Sequence of chain 30.O:
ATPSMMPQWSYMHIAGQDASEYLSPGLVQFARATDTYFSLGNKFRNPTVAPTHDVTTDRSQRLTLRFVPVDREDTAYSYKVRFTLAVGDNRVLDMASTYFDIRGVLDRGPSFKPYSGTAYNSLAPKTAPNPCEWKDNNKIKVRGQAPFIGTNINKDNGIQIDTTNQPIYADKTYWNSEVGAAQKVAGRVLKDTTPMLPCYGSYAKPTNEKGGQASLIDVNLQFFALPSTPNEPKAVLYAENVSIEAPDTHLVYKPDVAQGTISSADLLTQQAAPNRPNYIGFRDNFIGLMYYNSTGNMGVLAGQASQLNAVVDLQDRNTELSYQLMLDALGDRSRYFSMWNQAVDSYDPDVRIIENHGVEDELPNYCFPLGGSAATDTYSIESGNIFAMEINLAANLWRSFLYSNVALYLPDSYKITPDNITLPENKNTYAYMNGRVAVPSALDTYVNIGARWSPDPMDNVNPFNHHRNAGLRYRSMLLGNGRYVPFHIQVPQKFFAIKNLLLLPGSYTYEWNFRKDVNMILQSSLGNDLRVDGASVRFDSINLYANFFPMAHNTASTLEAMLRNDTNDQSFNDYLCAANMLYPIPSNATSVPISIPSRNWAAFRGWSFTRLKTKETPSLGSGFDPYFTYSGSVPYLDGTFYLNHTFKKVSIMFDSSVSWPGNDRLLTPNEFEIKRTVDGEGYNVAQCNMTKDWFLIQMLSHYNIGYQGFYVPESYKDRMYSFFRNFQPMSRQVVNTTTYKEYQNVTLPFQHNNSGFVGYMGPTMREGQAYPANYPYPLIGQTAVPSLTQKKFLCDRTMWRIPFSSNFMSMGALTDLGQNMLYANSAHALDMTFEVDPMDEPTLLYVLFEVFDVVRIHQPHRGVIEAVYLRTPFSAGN

Sequence of chain 30.N:
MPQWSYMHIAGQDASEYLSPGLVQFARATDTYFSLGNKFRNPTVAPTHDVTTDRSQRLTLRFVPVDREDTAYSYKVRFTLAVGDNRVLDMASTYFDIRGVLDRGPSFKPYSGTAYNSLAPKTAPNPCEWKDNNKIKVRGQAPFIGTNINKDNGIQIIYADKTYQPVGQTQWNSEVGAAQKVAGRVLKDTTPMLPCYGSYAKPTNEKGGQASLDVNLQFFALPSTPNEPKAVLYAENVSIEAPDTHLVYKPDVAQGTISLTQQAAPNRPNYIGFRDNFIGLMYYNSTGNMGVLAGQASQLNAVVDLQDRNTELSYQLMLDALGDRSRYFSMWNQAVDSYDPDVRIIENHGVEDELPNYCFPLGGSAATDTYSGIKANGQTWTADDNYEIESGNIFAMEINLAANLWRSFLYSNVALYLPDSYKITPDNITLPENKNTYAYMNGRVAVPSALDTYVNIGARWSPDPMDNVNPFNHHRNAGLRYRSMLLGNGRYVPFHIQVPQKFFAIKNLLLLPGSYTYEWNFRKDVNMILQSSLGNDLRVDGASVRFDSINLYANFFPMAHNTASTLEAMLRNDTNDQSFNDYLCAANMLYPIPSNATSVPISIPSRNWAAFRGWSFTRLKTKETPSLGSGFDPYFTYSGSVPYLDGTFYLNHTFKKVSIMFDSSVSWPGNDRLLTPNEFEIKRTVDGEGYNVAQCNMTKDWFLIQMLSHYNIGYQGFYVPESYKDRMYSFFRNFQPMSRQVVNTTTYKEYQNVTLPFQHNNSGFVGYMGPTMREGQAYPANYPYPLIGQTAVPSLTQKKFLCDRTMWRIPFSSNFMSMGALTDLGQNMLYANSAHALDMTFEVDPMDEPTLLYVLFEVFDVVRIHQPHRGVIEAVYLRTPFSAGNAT

Sequence of chain 30.P:
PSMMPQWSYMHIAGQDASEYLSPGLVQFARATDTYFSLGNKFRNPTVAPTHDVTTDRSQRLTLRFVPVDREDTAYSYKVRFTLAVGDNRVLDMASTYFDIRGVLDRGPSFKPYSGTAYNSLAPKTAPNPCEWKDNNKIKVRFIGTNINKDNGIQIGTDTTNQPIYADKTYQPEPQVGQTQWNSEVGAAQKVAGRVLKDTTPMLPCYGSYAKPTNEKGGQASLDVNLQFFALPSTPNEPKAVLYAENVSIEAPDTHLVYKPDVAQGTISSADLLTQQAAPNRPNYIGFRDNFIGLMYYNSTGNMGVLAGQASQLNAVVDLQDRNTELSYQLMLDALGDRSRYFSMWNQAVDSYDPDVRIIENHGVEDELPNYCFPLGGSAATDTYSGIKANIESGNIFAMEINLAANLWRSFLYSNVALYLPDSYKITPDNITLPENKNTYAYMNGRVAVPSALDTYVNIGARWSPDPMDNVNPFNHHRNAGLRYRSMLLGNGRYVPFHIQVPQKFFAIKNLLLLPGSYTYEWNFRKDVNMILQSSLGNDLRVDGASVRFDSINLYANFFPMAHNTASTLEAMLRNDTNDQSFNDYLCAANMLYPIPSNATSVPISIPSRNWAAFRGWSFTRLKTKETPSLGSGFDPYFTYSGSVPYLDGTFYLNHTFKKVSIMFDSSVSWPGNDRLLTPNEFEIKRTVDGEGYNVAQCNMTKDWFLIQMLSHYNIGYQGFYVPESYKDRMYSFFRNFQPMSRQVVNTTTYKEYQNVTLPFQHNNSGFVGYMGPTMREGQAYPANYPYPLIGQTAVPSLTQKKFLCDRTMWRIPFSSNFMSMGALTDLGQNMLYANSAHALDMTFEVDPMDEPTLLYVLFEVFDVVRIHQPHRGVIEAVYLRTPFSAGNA

The small molecule below binds the protein below.
Small molecule (SMILES): CSCC[C@H](NC(=O)[C@H](Cc1ccccc1)NC(=O)[C@H]1CCCN1C(=O)[C@@H](N)CCCN=C(N)N)C(=O)NCC(=O)N[C@@H](C=O)[C@@H](C)O

Binding-site contacts:
Ligand atom CA contacts residue PRO52 of chain 30.O at 4.1 Å (hydrophobic).
Ligand atom CB contacts residue PRO48 of chain 30.O at 3.9 Å (hydrophobic).
Ligand atom N contacts residue VAL50 of chain 30.O at 4.2 Å.
Ligand atom NH1 contacts residue MET606 of chain 30.O at 4.0 Å.
Ligand atom O contacts residue PRO48 of chain 30.O at 3.4 Å.
Ligand atom OG1 contacts residue PRO48 of chain 30.O at 3.1 Å.
Ligand atom CE2 contacts residue ASP55 of chain 30.O at 3.6 Å.
Ligand atom CZ contacts residue PHE31 of chain 30.N at 4.3 Å (hydrophobic).
Ligand atom O contacts residue THR49 of chain 30.O at 4.2 Å.
Ligand atom O contacts residue ALA34 of chain 30.N at 4.1 Å.
Ligand atom CG contacts residue TYR38 of chain 30.N at 3.7 Å (hydrophobic).
Ligand atom C contacts residue VAL50 of chain 30.O at 3.6 Å (hydrophobic).
Ligand atom CB contacts residue VAL56 of chain 30.O at 4.2 Å (hydrophobic).
Ligand atom CD1 contacts residue TYR38 of chain 30.N at 4.4 Å (hydrophobic).
Ligand atom O contacts residue VAL50 of chain 30.O at 3.7 Å.
Ligand atom CD1 contacts residue ALA34 of chain 30.N at 4.3 Å (hydrophobic).
Ligand atom CB contacts residue THR49 of chain 30.O at 4.0 Å.
Ligand atom CD2 contacts residue TYR38 of chain 30.N at 3.8 Å (hydrophobic).
Ligand atom CA contacts residue PRO48 of chain 30.O at 4.2 Å (hydrophobic).
Ligand atom CD2 contacts residue VAL56 of chain 30.O at 3.8 Å (hydrophobic).
Ligand atom CD2 contacts residue HIS54 of chain 30.O at 4.4 Å.
Ligand atom CB contacts residue TYR38 of chain 30.N at 3.6 Å (hydrophobic).
Ligand atom CD2 contacts residue ASP55 of chain 30.O at 3.8 Å.
Ligand atom CA contacts residue VAL50 of chain 30.O at 3.0 Å (hydrophobic).
Ligand atom CZ contacts residue PHE31 of chain 30.N at 4.2 Å (hydrophobic).
Ligand atom O contacts residue GLY17 of chain 30.O at 4.0 Å.
Ligand atom C contacts residue PRO48 of chain 30.O at 3.9 Å (hydrophobic).
Ligand atom N contacts residue PRO52 of chain 30.O at 4.0 Å.
Ligand atom CE2 contacts residue THR599 of chain 30.O at 4.2 Å.
Ligand atom NH2 contacts residue MET606 of chain 30.O at 4.2 Å.
Ligand atom CB contacts residue ALA34 of chain 30.N at 4.3 Å (hydrophobic).
Ligand atom NH2 contacts residue THR602 of chain 30.O at 4.4 Å.
Ligand atom C contacts residue PRO52 of chain 30.O at 4.2 Å (hydrophobic).
Ligand atom CB contacts residue PRO52 of chain 30.O at 3.8 Å (hydrophobic).
Ligand atom N contacts residue VAL50 of chain 30.O at 3.6 Å (h-bond).
Ligand atom CA contacts residue ALA51 of chain 30.O at 4.4 Å (hydrophobic).
Ligand atom NH1 contacts residue GLY27 of chain 30.N at 4.4 Å.
Ligand atom OG1 contacts residue THR49 of chain 30.O at 4.2 Å.
Ligand atom O contacts residue PRO52 of chain 30.O at 4.0 Å.
Ligand atom NH1 contacts residue PHE31 of chain 30.N at 3.0 Å.